Sequence of chain 1.C:
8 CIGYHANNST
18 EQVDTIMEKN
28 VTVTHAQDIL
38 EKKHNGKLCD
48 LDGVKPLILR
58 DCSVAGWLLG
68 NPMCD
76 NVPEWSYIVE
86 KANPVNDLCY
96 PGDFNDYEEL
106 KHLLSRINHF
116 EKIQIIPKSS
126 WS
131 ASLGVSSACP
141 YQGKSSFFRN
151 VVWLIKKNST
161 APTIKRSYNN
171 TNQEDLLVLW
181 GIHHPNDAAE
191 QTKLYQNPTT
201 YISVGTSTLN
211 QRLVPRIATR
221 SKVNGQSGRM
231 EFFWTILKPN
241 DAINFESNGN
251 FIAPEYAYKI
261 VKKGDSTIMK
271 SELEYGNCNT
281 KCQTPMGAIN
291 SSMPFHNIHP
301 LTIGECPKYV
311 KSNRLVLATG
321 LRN

Sequence of chain 1.E:
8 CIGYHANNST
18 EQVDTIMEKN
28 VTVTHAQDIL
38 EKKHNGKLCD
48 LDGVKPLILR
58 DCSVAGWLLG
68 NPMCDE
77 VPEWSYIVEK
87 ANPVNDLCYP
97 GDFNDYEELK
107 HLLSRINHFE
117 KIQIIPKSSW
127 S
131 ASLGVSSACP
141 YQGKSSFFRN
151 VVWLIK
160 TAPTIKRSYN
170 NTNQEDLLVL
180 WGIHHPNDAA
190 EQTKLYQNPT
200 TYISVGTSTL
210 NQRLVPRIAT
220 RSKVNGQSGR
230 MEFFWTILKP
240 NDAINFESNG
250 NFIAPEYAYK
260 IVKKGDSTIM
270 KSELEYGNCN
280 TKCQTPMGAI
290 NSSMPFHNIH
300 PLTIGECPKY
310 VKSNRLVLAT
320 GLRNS

The protein below binds the small molecule below.
Small molecule (SMILES): CC(=O)N[C@H]1[C@H](O[C@H]2[C@H](O)[C@@H](NC(C)=O)CO[C@@H]2CO)O[C@H](CO)[C@@H](O[C@@H]2O[C@H](CO)[C@@H](O)[C@H](O)[C@@H]2O)[C@@H]1O

Binding-site contacts:
Ligand atom C2 contacts residue ASN169 of chain 1.C at 2.3 Å.
Ligand atom C7 contacts residue ASN169 of chain 1.C at 3.5 Å.
Ligand atom C8 contacts residue ASN240 of chain 1.C at 3.2 Å.
Ligand atom C8 contacts residue SER221 of chain 1.E at 3.9 Å.
Ligand atom C7 contacts residue ALA242 of chain 1.C at 4.0 Å (hydrophobic).
Ligand atom C7 contacts residue ASN240 of chain 1.C at 4.0 Å.
Ligand atom C1 contacts residue ASN240 of chain 1.C at 3.5 Å.
Ligand atom C1 contacts residue ASN170 of chain 1.C at 4.4 Å.
Ligand atom O7 contacts residue ALA242 of chain 1.C at 4.0 Å.
Ligand atom O5 contacts residue ASN169 of chain 1.C at 2.2 Å (h-bond).
Ligand atom C6 contacts residue ASN240 of chain 1.C at 4.3 Å.
Ligand atom C3 contacts residue ASN240 of chain 1.C at 4.0 Å.
Ligand atom O5 contacts residue ASN170 of chain 1.C at 4.2 Å.
Ligand atom N2 contacts residue ASN240 of chain 1.C at 3.6 Å.
Ligand atom O7 contacts residue ASN169 of chain 1.C at 3.5 Å (h-bond).
Ligand atom C3 contacts residue ASN169 of chain 1.C at 3.7 Å.
Ligand atom O5 contacts residue ASN240 of chain 1.C at 4.4 Å.
Ligand atom C2 contacts residue ASN240 of chain 1.C at 4.0 Å.
Ligand atom O7 contacts residue ASN240 of chain 1.C at 4.3 Å.
Ligand atom N2 contacts residue ALA242 of chain 1.C at 4.2 Å.
Ligand atom C5 contacts residue ASN240 of chain 1.C at 4.0 Å.
Ligand atom C6 contacts residue ASN169 of chain 1.C at 4.4 Å.
Ligand atom C8 contacts residue ALA242 of chain 1.C at 4.4 Å (hydrophobic).
Ligand atom N2 contacts residue ASN169 of chain 1.C at 2.8 Å (h-bond).
Ligand atom C4 contacts residue ASN169 of chain 1.C at 4.1 Å.
Ligand atom C5 contacts residue ASN169 of chain 1.C at 3.6 Å.
Ligand atom C1 contacts residue ASN169 of chain 1.C at 1.4 Å.